Sequence of chain 1.G:
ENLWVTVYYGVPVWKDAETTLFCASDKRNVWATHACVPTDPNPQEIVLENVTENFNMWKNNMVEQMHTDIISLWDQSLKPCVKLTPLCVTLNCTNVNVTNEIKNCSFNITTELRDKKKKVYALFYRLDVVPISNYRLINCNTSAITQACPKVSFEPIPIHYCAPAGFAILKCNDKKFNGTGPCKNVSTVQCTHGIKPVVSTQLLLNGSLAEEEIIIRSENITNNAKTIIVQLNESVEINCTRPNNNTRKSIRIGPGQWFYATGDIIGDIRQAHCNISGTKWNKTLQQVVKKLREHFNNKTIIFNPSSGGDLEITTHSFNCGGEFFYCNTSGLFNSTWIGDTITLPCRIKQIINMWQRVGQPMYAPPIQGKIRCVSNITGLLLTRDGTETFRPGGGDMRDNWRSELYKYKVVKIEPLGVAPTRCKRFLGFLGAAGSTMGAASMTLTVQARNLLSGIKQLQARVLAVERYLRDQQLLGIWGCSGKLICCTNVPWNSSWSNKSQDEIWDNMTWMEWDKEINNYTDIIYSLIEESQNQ

This small molecule binds to this protein.
Small molecule (SMILES): CC(=O)N[C@@H]1[C@@H](O)[C@H](O)[C@@H](CO)O[C@H]1O

Binding-site contacts:
Ligand atom C1 contacts residue GLU273 of chain 1.G at 4.0 Å.
Ligand atom C1 contacts residue GLU295 of chain 1.G at 4.2 Å.
Ligand atom C2 contacts residue ASN294 of chain 1.G at 2.5 Å.
Ligand atom C5 contacts residue GLN348 of chain 1.G at 3.9 Å.
Ligand atom C2 contacts residue GLU295 of chain 1.G at 4.0 Å.
Ligand atom O4 contacts residue GLN348 of chain 1.G at 4.4 Å.
Ligand atom O5 contacts residue GLN348 of chain 1.G at 4.5 Å.
Ligand atom C8 contacts residue GLU295 of chain 1.G at 3.7 Å.
Ligand atom C7 contacts residue ASN294 of chain 1.G at 3.3 Å.
Ligand atom N2 contacts residue GLU295 of chain 1.G at 3.1 Å (salt-bridge).
Ligand atom C8 contacts residue ASN294 of chain 1.G at 3.8 Å.
Ligand atom N2 contacts residue ASN294 of chain 1.G at 2.9 Å (h-bond).
Ligand atom C3 contacts residue ASN294 of chain 1.G at 3.8 Å.
Ligand atom O5 contacts residue GLU274 of chain 1.G at 3.7 Å.
Ligand atom O7 contacts residue ASN294 of chain 1.G at 3.5 Å (h-bond).
Ligand atom C5 contacts residue ASN294 of chain 1.G at 3.7 Å.
Ligand atom C4 contacts residue GLN348 of chain 1.G at 4.4 Å.
Ligand atom O7 contacts residue GLU273 of chain 1.G at 4.3 Å.
Ligand atom O3 contacts residue GLU295 of chain 1.G at 4.4 Å.
Ligand atom C3 contacts residue GLN348 of chain 1.G at 4.2 Å.
Ligand atom O5 contacts residue ASN294 of chain 1.G at 2.4 Å (h-bond).
Ligand atom O7 contacts residue GLU272 of chain 1.G at 4.1 Å.
Ligand atom C2 contacts residue GLU273 of chain 1.G at 4.1 Å.
Ligand atom O5 contacts residue ILE275 of chain 1.G at 4.3 Å.
Ligand atom C3 contacts residue GLU295 of chain 1.G at 4.0 Å.
Ligand atom C7 contacts residue GLU295 of chain 1.G at 3.9 Å.
Ligand atom C1 contacts residue GLU274 of chain 1.G at 4.4 Å.
Ligand atom C1 contacts residue GLN348 of chain 1.G at 4.4 Å.
Ligand atom O5 contacts residue GLU273 of chain 1.G at 3.7 Å.
Ligand atom C4 contacts residue ASN294 of chain 1.G at 4.2 Å.
Ligand atom C1 contacts residue ASN294 of chain 1.G at 1.5 Å.